Binding-site contacts:
Ligand atom C26 contacts residue HIS128 of chain 1.C at 3.7 Å.
Ligand atom O4 contacts residue ALA127 of chain 1.C at 3.3 Å (h-bond).
Ligand atom C29 contacts residue SER131 of chain 1.C at 3.8 Å.
Ligand atom C1 contacts residue GLY266 of chain 1.C at 3.8 Å.
Ligand atom C7 contacts residue IMP1 of chain 1.N at 3.6 Å.
Ligand atom C3 contacts residue MET265 of chain 1.C at 3.6 Å (hydrophobic).
Ligand atom C10 contacts residue GLU290 of chain 1.C at 3.6 Å.
Ligand atom N4 contacts residue GLU290 of chain 1.C at 3.0 Å (salt-bridge).
Ligand atom C13 contacts residue GLY266 of chain 1.C at 3.8 Å.
Ligand atom C13 contacts residue MET271 of chain 1.C at 3.8 Å (hydrophobic).
Ligand atom C18 contacts residue PRO28 of chain 1.B at 3.8 Å (hydrophobic).
Ligand atom C18 contacts residue SER315 of chain 1.B at 3.3 Å.
Ligand atom CL1 contacts residue HIS128 of chain 1.C at 3.7 Å.
Ligand atom C6 contacts residue ALA127 of chain 1.C at 3.9 Å (hydrophobic).
Ligand atom C4 contacts residue GLY266 of chain 1.C at 3.8 Å.
Ligand atom C12 contacts residue MET271 of chain 1.C at 3.7 Å (hydrophobic).
Ligand atom C13 contacts residue GLU290 of chain 1.C at 3.6 Å.
Ligand atom C19 contacts residue SER315 of chain 1.B at 3.6 Å.
Ligand atom C18 contacts residue TYR319 of chain 1.B at 3.6 Å (hydrophobic).
Ligand atom C2 contacts residue GLY266 of chain 1.C at 3.6 Å.
Ligand atom O5 contacts residue SER131 of chain 1.C at 3.1 Å (h-bond).
Ligand atom C3 contacts residue GLY266 of chain 1.C at 3.6 Å.
Ligand atom O5 contacts residue HIS128 of chain 1.C at 2.8 Å (h-bond).
Ligand atom C26 contacts residue THR126 of chain 1.C at 3.5 Å.
Ligand atom C9 contacts residue GLU290 of chain 1.C at 3.8 Å.
Ligand atom O6 contacts residue LEU27 of chain 1.B at 3.1 Å.
Ligand atom C25 contacts residue HIS128 of chain 1.C at 3.8 Å.
Ligand atom O2 contacts residue ALA127 of chain 1.C at 3.8 Å.
Ligand atom C19 contacts residue PRO28 of chain 1.B at 3.5 Å (hydrophobic).
Ligand atom C9 contacts residue IMP1 of chain 1.N at 3.3 Å.
Ligand atom C9 contacts residue THR184 of chain 1.C at 3.4 Å.
Ligand atom C7 contacts residue ALA127 of chain 1.C at 3.7 Å (hydrophobic).
Ligand atom CL1 contacts residue GLY318 of chain 1.B at 3.4 Å.
Ligand atom C8 contacts residue IMP1 of chain 1.N at 3.5 Å.
Ligand atom CL1 contacts residue VAL26 of chain 1.B at 3.8 Å.
Ligand atom N3 contacts residue GLU290 of chain 1.C at 3.1 Å (salt-bridge).
Ligand atom C25 contacts residue THR126 of chain 1.C at 3.7 Å.
Ligand atom O4 contacts residue THR126 of chain 1.C at 3.1 Å.
Ligand atom C20 contacts residue PRO28 of chain 1.B at 3.8 Å (hydrophobic).
Ligand atom C9 contacts residue ALA127 of chain 1.C at 3.7 Å (hydrophobic).

Sequence of chain 1.C:
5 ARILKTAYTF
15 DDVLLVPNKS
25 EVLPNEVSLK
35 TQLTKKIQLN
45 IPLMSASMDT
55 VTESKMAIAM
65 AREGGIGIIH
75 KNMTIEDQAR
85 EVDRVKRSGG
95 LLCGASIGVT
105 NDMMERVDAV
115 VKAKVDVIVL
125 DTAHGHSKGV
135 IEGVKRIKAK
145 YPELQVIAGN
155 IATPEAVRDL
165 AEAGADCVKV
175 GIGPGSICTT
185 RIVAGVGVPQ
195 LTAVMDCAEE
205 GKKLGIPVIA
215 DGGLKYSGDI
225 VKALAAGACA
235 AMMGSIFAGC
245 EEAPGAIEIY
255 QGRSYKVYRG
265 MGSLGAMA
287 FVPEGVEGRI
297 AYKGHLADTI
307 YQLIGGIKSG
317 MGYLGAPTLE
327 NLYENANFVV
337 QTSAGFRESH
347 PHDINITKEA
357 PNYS

Sequence of chain 1.B:
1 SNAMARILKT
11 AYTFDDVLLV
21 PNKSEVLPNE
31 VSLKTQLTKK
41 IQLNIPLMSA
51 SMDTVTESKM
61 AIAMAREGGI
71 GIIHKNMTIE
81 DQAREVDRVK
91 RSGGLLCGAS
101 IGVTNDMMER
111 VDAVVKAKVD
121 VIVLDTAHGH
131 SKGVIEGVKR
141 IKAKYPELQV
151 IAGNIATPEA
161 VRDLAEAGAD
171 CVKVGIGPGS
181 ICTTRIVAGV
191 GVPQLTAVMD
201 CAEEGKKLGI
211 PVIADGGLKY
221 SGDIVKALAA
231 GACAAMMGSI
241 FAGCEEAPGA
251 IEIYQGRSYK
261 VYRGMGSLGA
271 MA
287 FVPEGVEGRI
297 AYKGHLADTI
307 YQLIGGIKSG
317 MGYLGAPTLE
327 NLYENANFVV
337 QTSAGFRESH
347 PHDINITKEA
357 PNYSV

A small-molecule ligand and the protein it binds are described below.
Small molecule (SMILES): C=C(C)c1cccc(C(C)(C)NC(=O)Nc2ccc(Cl)c(N[C@@H]3O[C@H](CO)[C@H](O)[C@H]3O)c2)c1